Binding-site contacts:
Ligand atom C33 contacts residue LEU191 of chain 1.A at 3.4 Å (hydrophobic).
Ligand atom C6 contacts residue PHE120 of chain 1.A at 3.2 Å (hydrophobic).
Ligand atom O contacts residue ARG173 of chain 1.A at 3.5 Å (salt-bridge).
Ligand atom C13 contacts residue LEU191 of chain 1.A at 3.8 Å (hydrophobic).
Ligand atom C37 contacts residue LEU191 of chain 1.A at 3.6 Å (hydrophobic).
Ligand atom C8 contacts residue PHE123 of chain 1.A at 3.8 Å (hydrophobic).
Ligand atom C38 contacts residue PHE60 of chain 1.A at 3.1 Å (hydrophobic).
Ligand atom C35 contacts residue ILE195 of chain 1.A at 3.7 Å (hydrophobic).
Ligand atom O5 contacts residue ARG173 of chain 1.A at 2.8 Å (salt-bridge).
Ligand atom C11 contacts residue PHE123 of chain 1.A at 3.6 Å (hydrophobic).
Ligand atom C1 contacts residue ARG183 of chain 1.A at 3.7 Å.
Ligand atom C32 contacts residue LEU34 of chain 1.A at 3.9 Å (hydrophobic).
Ligand atom P1 contacts residue ARG183 of chain 1.A at 3.9 Å.
Ligand atom C contacts residue PHE120 of chain 1.A at 3.9 Å (hydrophobic).
Ligand atom C1 contacts residue ASP53 of chain 1.A at 3.6 Å.
Ligand atom C3 contacts residue GLN187 of chain 1.A at 2.9 Å.
Ligand atom O5 contacts residue ASP38 of chain 1.A at 3.7 Å.
Ligand atom C10 contacts residue PHE123 of chain 1.A at 3.6 Å (hydrophobic).
Ligand atom O6 contacts residue ASP53 of chain 1.A at 3.8 Å.
Ligand atom C contacts residue ASP53 of chain 1.A at 3.7 Å.
Ligand atom C4 contacts residue ASP53 of chain 1.A at 3.5 Å.
Ligand atom C37 contacts residue ILE195 of chain 1.A at 3.4 Å (hydrophobic).
Ligand atom C5 contacts residue PHE120 of chain 1.A at 3.8 Å (hydrophobic).
Ligand atom O3 contacts residue ARG74 of chain 1.A at 3.9 Å.
Ligand atom C2 contacts residue ASP53 of chain 1.A at 3.5 Å.
Ligand atom C29 contacts residue ILE234 of chain 1.A at 3.7 Å (hydrophobic).
Ligand atom C3 contacts residue VAL172 of chain 1.A at 3.0 Å (hydrophobic).
Ligand atom C2 contacts residue ARG173 of chain 1.A at 3.9 Å.
Ligand atom C34 contacts residue ILE195 of chain 1.A at 3.8 Å (hydrophobic).
Ligand atom C8 contacts residue ASN119 of chain 1.A at 3.2 Å.
Ligand atom C4 contacts residue PHE120 of chain 1.A at 3.4 Å (hydrophobic).
Ligand atom C37 contacts residue SER192 of chain 1.A at 3.5 Å.
Ligand atom C33 contacts residue ILE195 of chain 1.A at 3.6 Å (hydrophobic).
Ligand atom C1 contacts residue ARG173 of chain 1.A at 3.9 Å.
Ligand atom O2 contacts residue ARG183 of chain 1.A at 2.6 Å (salt-bridge).
Ligand atom C32 contacts residue LEU191 of chain 1.A at 3.6 Å (hydrophobic).
Ligand atom O6 contacts residue ASP38 of chain 1.A at 3.6 Å.
Ligand atom C8 contacts residue SER118 of chain 1.A at 3.7 Å.
Ligand atom C8 contacts residue PHE120 of chain 1.A at 3.8 Å (hydrophobic).
Ligand atom C3 contacts residue ARG183 of chain 1.A at 3.8 Å.

Sequence of chain 1.A:
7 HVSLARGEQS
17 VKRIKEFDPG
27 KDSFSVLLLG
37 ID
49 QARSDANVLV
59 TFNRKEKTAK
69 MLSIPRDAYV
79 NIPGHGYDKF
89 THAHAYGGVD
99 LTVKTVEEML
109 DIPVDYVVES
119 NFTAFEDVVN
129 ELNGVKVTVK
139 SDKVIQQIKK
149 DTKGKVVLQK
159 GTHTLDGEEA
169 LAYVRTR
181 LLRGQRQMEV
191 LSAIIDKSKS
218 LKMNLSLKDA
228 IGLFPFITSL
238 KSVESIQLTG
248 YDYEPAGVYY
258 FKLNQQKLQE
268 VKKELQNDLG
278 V

A small-molecule ligand and the protein it binds are described below.
Small molecule (SMILES): CC(C)=CCC/C(C)=C/CC/C(C)=C/CC/C(C)=C\CC/C(C)=C\CC/C(C)=C\CC/C(C)=C\CC/C(C)=C\CO[P](=O)(O)OP(=O)(O)O